This small molecule binds to this protein.
Small molecule (SMILES): CC(=O)N[C@H]1[C@H](O[C@H]2[C@H](O)[C@@H](NC(C)=O)CO[C@@H]2CO)O[C@H](CO)[C@@H](O)[C@@H]1O

Sequence of chain 5.A:
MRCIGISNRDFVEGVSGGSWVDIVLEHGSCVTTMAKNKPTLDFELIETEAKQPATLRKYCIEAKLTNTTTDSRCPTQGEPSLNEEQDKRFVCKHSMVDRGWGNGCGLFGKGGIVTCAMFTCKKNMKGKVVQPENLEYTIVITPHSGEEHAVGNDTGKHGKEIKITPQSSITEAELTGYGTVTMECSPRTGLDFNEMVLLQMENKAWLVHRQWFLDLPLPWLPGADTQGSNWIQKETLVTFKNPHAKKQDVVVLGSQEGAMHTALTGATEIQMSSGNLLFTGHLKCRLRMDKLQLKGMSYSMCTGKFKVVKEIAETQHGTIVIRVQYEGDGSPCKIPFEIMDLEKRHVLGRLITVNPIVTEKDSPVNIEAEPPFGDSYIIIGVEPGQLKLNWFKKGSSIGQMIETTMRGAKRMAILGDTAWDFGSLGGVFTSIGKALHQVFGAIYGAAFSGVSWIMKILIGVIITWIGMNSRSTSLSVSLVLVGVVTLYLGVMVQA

Sequence of chain 2.A:
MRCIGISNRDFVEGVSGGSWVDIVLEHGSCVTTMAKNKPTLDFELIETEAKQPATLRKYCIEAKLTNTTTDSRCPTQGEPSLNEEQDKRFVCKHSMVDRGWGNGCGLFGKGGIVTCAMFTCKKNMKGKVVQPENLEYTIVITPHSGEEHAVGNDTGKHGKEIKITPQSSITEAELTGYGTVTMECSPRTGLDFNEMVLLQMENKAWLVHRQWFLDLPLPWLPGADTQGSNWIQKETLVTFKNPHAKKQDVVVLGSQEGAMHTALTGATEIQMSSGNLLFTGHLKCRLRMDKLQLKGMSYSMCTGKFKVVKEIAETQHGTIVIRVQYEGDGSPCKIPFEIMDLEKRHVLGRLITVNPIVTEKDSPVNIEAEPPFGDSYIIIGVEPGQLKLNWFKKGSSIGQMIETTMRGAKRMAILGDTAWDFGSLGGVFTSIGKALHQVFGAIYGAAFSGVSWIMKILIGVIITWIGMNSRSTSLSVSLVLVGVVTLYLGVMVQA

Binding-site contacts:
Ligand atom O6 contacts residue HIS158 of chain 5.A at 4.2 Å.
Ligand atom C4 contacts residue HIS149 of chain 5.A at 3.4 Å.
Ligand atom C4 contacts residue ASN153 of chain 5.A at 4.2 Å.
Ligand atom O5 contacts residue ASN153 of chain 5.A at 2.2 Å (h-bond).
Ligand atom C5 contacts residue HIS149 of chain 5.A at 3.6 Å.
Ligand atom O5 contacts residue GLY156 of chain 5.A at 4.2 Å.
Ligand atom C7 contacts residue HIS149 of chain 5.A at 4.3 Å.
Ligand atom C3 contacts residue ASN153 of chain 5.A at 3.9 Å.
Ligand atom C2 contacts residue ASN153 of chain 5.A at 2.6 Å.
Ligand atom O3 contacts residue HIS149 of chain 5.A at 4.0 Å.
Ligand atom N2 contacts residue ASN153 of chain 5.A at 3.1 Å (h-bond).
Ligand atom O5 contacts residue HIS158 of chain 5.A at 3.4 Å.
Ligand atom O4 contacts residue HIS149 of chain 5.A at 4.3 Å.
Ligand atom O7 contacts residue HIS149 of chain 5.A at 3.3 Å.
Ligand atom C5 contacts residue HIS158 of chain 5.A at 4.4 Å.
Ligand atom C8 contacts residue ASN153 of chain 5.A at 4.4 Å.
Ligand atom C6 contacts residue HIS149 of chain 5.A at 4.3 Å.
Ligand atom C1 contacts residue THR155 of chain 5.A at 3.3 Å.
Ligand atom C2 contacts residue HIS149 of chain 5.A at 3.5 Å.
Ligand atom O5 contacts residue HIS149 of chain 5.A at 3.6 Å.
Ligand atom O5 contacts residue THR155 of chain 5.A at 3.4 Å (h-bond).
Ligand atom C8 contacts residue GLY102 of chain 2.A at 3.6 Å.
Ligand atom C1 contacts residue ASN153 of chain 5.A at 1.4 Å.
Ligand atom C5 contacts residue GLY156 of chain 5.A at 4.3 Å.
Ligand atom C5 contacts residue ASN153 of chain 5.A at 3.6 Å.
Ligand atom C3 contacts residue HIS149 of chain 5.A at 4.0 Å.
Ligand atom C6 contacts residue GLY156 of chain 5.A at 4.0 Å.
Ligand atom O6 contacts residue HIS149 of chain 5.A at 3.2 Å.
Ligand atom C6 contacts residue HIS158 of chain 5.A at 4.2 Å.
Ligand atom C7 contacts residue ASN153 of chain 5.A at 4.1 Å.
Ligand atom N2 contacts residue HIS149 of chain 5.A at 4.3 Å.
Ligand atom C1 contacts residue HIS158 of chain 5.A at 4.1 Å.
Ligand atom C1 contacts residue HIS149 of chain 5.A at 3.5 Å.
Ligand atom C5 contacts residue THR155 of chain 5.A at 4.0 Å.